Binding-site contacts:
Ligand atom C21 contacts residue THR25 of chain 1.A at 3.4 Å.
Ligand atom C11 contacts residue TYR54 of chain 1.A at 3.4 Å (hydrophobic).
Ligand atom C12 contacts residue HIS41 of chain 1.A at 3.4 Å.
Ligand atom C21 contacts residue CYS44 of chain 1.A at 3.4 Å (hydrophobic).
Ligand atom C21 contacts residue SER46 of chain 1.A at 3.7 Å.
Ligand atom C11 contacts residue HIS41 of chain 1.A at 3.7 Å.
Ligand atom C21 contacts residue THR45 of chain 1.A at 3.7 Å.
Ligand atom C5 contacts residue CYS145 of chain 1.A at 3.5 Å (hydrophobic).
Ligand atom C17 contacts residue HIS41 of chain 1.A at 3.5 Å.
Ligand atom C3 contacts residue LEU141 of chain 1.A at 3.6 Å (hydrophobic).
Ligand atom C10 contacts residue MET49 of chain 1.A at 3.4 Å (hydrophobic).
Ligand atom N1 contacts residue CYS145 of chain 1.A at 3.3 Å (h-bond).
Ligand atom C2 contacts residue ASN142 of chain 1.A at 3.5 Å.
Ligand atom N5 contacts residue THR25 of chain 1.A at 3.7 Å.
Ligand atom O1 contacts residue GLU166 of chain 1.A at 3.0 Å (salt-bridge).
Ligand atom C9 contacts residue GLN189 of chain 1.A at 3.6 Å.
Ligand atom C contacts residue ASN142 of chain 1.A at 3.7 Å.
Ligand atom C18 contacts residue HIS41 of chain 1.A at 3.6 Å.
Ligand atom C25 contacts residue ASN142 of chain 1.A at 3.8 Å.
Ligand atom C2 contacts residue PHE140 of chain 1.A at 3.7 Å (hydrophobic).
Ligand atom O contacts residue ASN142 of chain 1.A at 3.8 Å.
Ligand atom C11 contacts residue ASP187 of chain 1.A at 3.3 Å.
Ligand atom N1 contacts residue HIS163 of chain 1.A at 3.3 Å (h-bond).
Ligand atom N contacts residue HIS163 of chain 1.A at 2.9 Å (h-bond).
Ligand atom N contacts residue GLU166 of chain 1.A at 3.7 Å.
Ligand atom C10 contacts residue GLN189 of chain 1.A at 3.8 Å.
Ligand atom C2 contacts residue LEU141 of chain 1.A at 3.6 Å (hydrophobic).
Ligand atom C20 contacts residue SER46 of chain 1.A at 3.6 Å.
Ligand atom C3 contacts residue PHE140 of chain 1.A at 3.2 Å (hydrophobic).
Ligand atom N1 contacts residue GLU166 of chain 1.A at 3.5 Å (salt-bridge).
Ligand atom C4 contacts residue GLU166 of chain 1.A at 3.7 Å.
Ligand atom C3 contacts residue GLU166 of chain 1.A at 3.6 Å.
Ligand atom C2 contacts residue GLU166 of chain 1.A at 3.7 Å.
Ligand atom C9 contacts residue MET49 of chain 1.A at 3.8 Å (hydrophobic).
Ligand atom C15 contacts residue MET49 of chain 1.A at 3.8 Å (hydrophobic).
Ligand atom C22 contacts residue THR25 of chain 1.A at 3.8 Å.
Ligand atom O1 contacts residue MET165 of chain 1.A at 3.4 Å.
Ligand atom C1 contacts residue ASN142 of chain 1.A at 3.6 Å.
Ligand atom N1 contacts residue MET165 of chain 1.A at 3.4 Å.
Ligand atom N2 contacts residue CYS145 of chain 1.A at 3.6 Å.

Sequence of chain 2.A:
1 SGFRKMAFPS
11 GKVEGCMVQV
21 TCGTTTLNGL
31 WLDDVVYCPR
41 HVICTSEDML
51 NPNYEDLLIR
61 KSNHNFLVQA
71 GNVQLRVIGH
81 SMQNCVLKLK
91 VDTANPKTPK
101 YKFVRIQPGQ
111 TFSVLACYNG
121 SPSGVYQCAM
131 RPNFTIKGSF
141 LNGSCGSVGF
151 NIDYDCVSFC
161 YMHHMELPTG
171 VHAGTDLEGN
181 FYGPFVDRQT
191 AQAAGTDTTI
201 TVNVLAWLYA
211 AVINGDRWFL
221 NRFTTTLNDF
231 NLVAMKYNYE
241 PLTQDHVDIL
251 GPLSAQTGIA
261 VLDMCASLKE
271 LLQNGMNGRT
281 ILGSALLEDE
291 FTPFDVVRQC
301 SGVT

This protein binds this small molecule.
Small molecule (SMILES): COc1ccc2nnn(CC(=O)N(Cc3ccccn3)c3ccc(C4CCNCC4)cc3)c2c1

Sequence of chain 1.A:
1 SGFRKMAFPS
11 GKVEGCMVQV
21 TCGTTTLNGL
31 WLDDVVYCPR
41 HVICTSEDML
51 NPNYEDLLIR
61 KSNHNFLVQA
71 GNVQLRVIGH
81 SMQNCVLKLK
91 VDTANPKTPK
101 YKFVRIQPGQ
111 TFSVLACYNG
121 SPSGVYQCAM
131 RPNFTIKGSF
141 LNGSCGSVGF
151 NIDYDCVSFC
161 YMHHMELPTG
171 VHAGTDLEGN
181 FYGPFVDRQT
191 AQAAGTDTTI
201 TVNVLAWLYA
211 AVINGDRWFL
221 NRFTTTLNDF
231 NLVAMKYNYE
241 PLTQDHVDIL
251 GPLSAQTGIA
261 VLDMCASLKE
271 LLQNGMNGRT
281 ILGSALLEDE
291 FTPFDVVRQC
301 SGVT